Sequence of chain 1.B:
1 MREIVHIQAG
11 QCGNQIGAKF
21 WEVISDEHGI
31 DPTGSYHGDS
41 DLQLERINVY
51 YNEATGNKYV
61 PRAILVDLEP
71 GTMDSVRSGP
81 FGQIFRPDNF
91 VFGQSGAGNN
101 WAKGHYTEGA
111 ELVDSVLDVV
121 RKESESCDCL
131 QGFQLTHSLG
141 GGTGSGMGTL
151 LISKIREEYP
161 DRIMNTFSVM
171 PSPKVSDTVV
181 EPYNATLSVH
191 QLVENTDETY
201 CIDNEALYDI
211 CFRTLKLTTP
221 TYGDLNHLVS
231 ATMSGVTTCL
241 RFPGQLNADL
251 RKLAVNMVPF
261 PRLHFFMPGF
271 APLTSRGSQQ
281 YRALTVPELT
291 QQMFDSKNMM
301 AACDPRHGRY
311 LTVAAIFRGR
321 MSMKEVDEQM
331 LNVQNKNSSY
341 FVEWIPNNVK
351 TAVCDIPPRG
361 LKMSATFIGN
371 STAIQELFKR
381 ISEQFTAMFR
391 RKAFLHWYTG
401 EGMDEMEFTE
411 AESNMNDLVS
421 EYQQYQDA

This protein binds this small molecule.
Small molecule (SMILES): C/C(=C\c1csc(C)n1)[C@@H]1C[C@@H]2O[C@@H]2CCC[C@H](C)[C@H](O)[C@@H](C)C(=O)C(C)(C)[C@@H](O)CC(=O)O1

Binding-site contacts:
Ligand atom C72 contacts residue THR274 of chain 1.B at 3.1 Å.
Ligand atom C13 contacts residue THR274 of chain 1.B at 2.8 Å.
Ligand atom C12 contacts residue THR274 of chain 1.B at 4.0 Å.
Ligand atom O26 contacts residue ALA231 of chain 1.B at 3.1 Å.
Ligand atom C15 contacts residue GLN280 of chain 1.B at 3.6 Å.
Ligand atom C68 contacts residue THR274 of chain 1.B at 4.0 Å.
Ligand atom N20 contacts residue LEU361 of chain 1.B at 3.3 Å.
Ligand atom C5 contacts residue LEU361 of chain 1.B at 3.9 Å (hydrophobic).
Ligand atom C21 contacts residue LEU273 of chain 1.B at 3.9 Å (hydrophobic).
Ligand atom C16 contacts residue GLN280 of chain 1.B at 3.2 Å.
Ligand atom C60 contacts residue ARG276 of chain 1.B at 3.7 Å.
Ligand atom O58 contacts residue LEU217 of chain 1.B at 3.9 Å.
Ligand atom C53 contacts residue LEU217 of chain 1.B at 3.7 Å (hydrophobic).
Ligand atom C64 contacts residue THR274 of chain 1.B at 3.1 Å.
Ligand atom C15 contacts residue LEU284 of chain 1.B at 3.6 Å (hydrophobic).
Ligand atom O49 contacts residue ASP224 of chain 1.B at 3.2 Å (salt-bridge).
Ligand atom O49 contacts residue LEU217 of chain 1.B at 3.7 Å.
Ligand atom C43 contacts residue HIS227 of chain 1.B at 3.0 Å.
Ligand atom C21 contacts residue PRO272 of chain 1.B at 3.7 Å (hydrophobic).
Ligand atom C35 contacts residue HIS227 of chain 1.B at 2.9 Å.
Ligand atom C32 contacts residue LEU228 of chain 1.B at 3.8 Å (hydrophobic).
Ligand atom C64 contacts residue ARG276 of chain 1.B at 3.8 Å.
Ligand atom C72 contacts residue LEU215 of chain 1.B at 3.4 Å (hydrophobic).
Ligand atom C16 contacts residue LEU284 of chain 1.B at 3.5 Å (hydrophobic).
Ligand atom O26 contacts residue PHE270 of chain 1.B at 3.3 Å.
Ligand atom C6 contacts residue PRO272 of chain 1.B at 3.2 Å (hydrophobic).
Ligand atom C38 contacts residue HIS227 of chain 1.B at 2.8 Å.
Ligand atom C27 contacts residue ALA231 of chain 1.B at 3.8 Å (hydrophobic).
Ligand atom O76 contacts residue THR274 of chain 1.B at 2.8 Å (h-bond).
Ligand atom C75 contacts residue THR274 of chain 1.B at 3.6 Å.
Ligand atom C5 contacts residue PRO272 of chain 1.B at 3.9 Å (hydrophobic).
Ligand atom S1 contacts residue GLN279 of chain 1.B at 3.8 Å.
Ligand atom C6 contacts residue LEU361 of chain 1.B at 3.4 Å (hydrophobic).
Ligand atom O76 contacts residue LEU273 of chain 1.B at 3.0 Å.
Ligand atom C32 contacts residue HIS227 of chain 1.B at 2.9 Å.
Ligand atom C27 contacts residue HIS227 of chain 1.B at 3.1 Å.
Ligand atom S1 contacts residue THR274 of chain 1.B at 3.6 Å (h-bond).
Ligand atom S1 contacts residue LEU284 of chain 1.B at 3.4 Å.
Ligand atom O76 contacts residue PRO272 of chain 1.B at 3.7 Å.
Ligand atom C41 contacts residue HIS227 of chain 1.B at 3.2 Å.